This small molecule binds to this protein.
Small molecule (SMILES): COc1nc2cccnc2n1C1CC(Nc2nc3ccccc3s2)C1

Sequence of chain 2.A:
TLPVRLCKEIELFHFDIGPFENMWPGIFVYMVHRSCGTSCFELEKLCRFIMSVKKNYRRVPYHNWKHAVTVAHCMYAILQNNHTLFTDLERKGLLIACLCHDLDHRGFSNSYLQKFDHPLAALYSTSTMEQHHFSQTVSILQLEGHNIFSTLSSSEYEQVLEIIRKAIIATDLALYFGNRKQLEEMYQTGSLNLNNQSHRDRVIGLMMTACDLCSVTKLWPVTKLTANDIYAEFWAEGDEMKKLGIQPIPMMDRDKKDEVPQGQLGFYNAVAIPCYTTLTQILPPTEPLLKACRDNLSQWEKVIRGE

Binding-site contacts:
Ligand atom C21 contacts residue 1IS1 of chain 2.C at 0.1 Å.
Ligand atom C05 contacts residue 1IS1 of chain 2.C at 0.1 Å.
Ligand atom C14 contacts residue 1IS1 of chain 2.C at 0.2 Å.
Ligand atom S25 contacts residue 1IS1 of chain 2.C at 0.1 Å (h-bond).
Ligand atom C07 contacts residue 1IS1 of chain 2.C at 0.3 Å.
Ligand atom O02 contacts residue MET262 of chain 2.A at 3.3 Å (h-bond).
Ligand atom C15 contacts residue 1IS1 of chain 2.C at 0.2 Å.
Ligand atom S25 contacts residue GLY274 of chain 2.A at 3.5 Å.
Ligand atom C22 contacts residue PRO261 of chain 2.A at 3.5 Å (hydrophobic).
Ligand atom C24 contacts residue MET262 of chain 2.A at 3.6 Å (hydrophobic).
Ligand atom N09 contacts residue ILE241 of chain 2.A at 3.4 Å.
Ligand atom C24 contacts residue 1IS1 of chain 2.C at 0.0 Å.
Ligand atom C17 contacts residue 1IS1 of chain 2.C at 0.1 Å.
Ligand atom C19 contacts residue 1IS1 of chain 2.C at 0.1 Å.
Ligand atom C08 contacts residue 1IS1 of chain 2.C at 0.4 Å.
Ligand atom N04 contacts residue 1IS1 of chain 2.C at 0.2 Å (h-bond).
Ligand atom N09 contacts residue 1IS1 of chain 2.C at 0.4 Å (h-bond).
Ligand atom C06 contacts residue 1IS1 of chain 2.C at 0.2 Å.
Ligand atom N18 contacts residue 1IS1 of chain 2.C at 0.1 Å (h-bond).
Ligand atom C01 contacts residue 1IS1 of chain 2.C at 0.5 Å.
Ligand atom C12 contacts residue 1IS1 of chain 2.C at 1.0 Å.
Ligand atom C12 contacts residue GLN275 of chain 2.A at 3.6 Å.
Ligand atom C10 contacts residue 1IS1 of chain 2.C at 0.3 Å.
Ligand atom C08 contacts residue ILE241 of chain 2.A at 3.2 Å (hydrophobic).
Ligand atom C20 contacts residue 1IS1 of chain 2.C at 0.1 Å.
Ligand atom C14 contacts residue TYR242 of chain 2.A at 3.5 Å (hydrophobic).
Ligand atom C23 contacts residue MET262 of chain 2.A at 3.4 Å (hydrophobic).
Ligand atom C13 contacts residue 1IS1 of chain 2.C at 0.3 Å.
Ligand atom C03 contacts residue 1IS1 of chain 2.C at 0.4 Å.
Ligand atom N18 contacts residue TYR242 of chain 2.A at 2.8 Å (h-bond).
Ligand atom C23 contacts residue 1IS1 of chain 2.C at 0.0 Å.
Ligand atom N11 contacts residue 1IS1 of chain 2.C at 0.4 Å (h-bond).
Ligand atom C17 contacts residue GLY274 of chain 2.A at 3.6 Å.
Ligand atom O02 contacts residue 1IS1 of chain 2.C at 0.5 Å (h-bond).
Ligand atom C14 contacts residue GLN275 of chain 2.A at 3.6 Å.
Ligand atom N16 contacts residue GLY274 of chain 2.A at 3.5 Å (h-bond).
Ligand atom C22 contacts residue MET262 of chain 2.A at 3.5 Å (hydrophobic).
Ligand atom C22 contacts residue 1IS1 of chain 2.C at 0.1 Å.
Ligand atom C15 contacts residue PHE278 of chain 2.A at 3.4 Å (hydrophobic).
Ligand atom N16 contacts residue 1IS1 of chain 2.C at 0.2 Å (h-bond).